Binding-site contacts:
Ligand atom CB contacts residue ASP77 of chain 1.A at 3.7 Å.
Ligand atom C2 contacts residue LEU218 of chain 1.A at 3.7 Å (hydrophobic).
Ligand atom O11 contacts residue GLY35 of chain 1.A at 3.7 Å.
Ligand atom CA2 contacts residue GLY215 of chain 1.A at 3.7 Å.
Ligand atom C9 contacts residue THR216 of chain 1.A at 3.7 Å.
Ligand atom CA contacts residue ASP77 of chain 1.A at 3.4 Å.
Ligand atom CB2 contacts residue GLY215 of chain 1.A at 3.4 Å.
Ligand atom O3 contacts residue ASP77 of chain 1.A at 3.0 Å (salt-bridge).
Ligand atom O21 contacts residue ASP213 of chain 1.A at 2.6 Å (salt-bridge).
Ligand atom CG contacts residue GLY215 of chain 1.A at 3.7 Å.
Ligand atom O11 contacts residue TYR75 of chain 1.A at 3.6 Å.
Ligand atom CD2 contacts residue ASP77 of chain 1.A at 3.6 Å.
Ligand atom N2 contacts residue GLY215 of chain 1.A at 3.2 Å (h-bond).
Ligand atom C contacts residue ASP77 of chain 1.A at 3.6 Å.
Ligand atom N1 contacts residue ASP77 of chain 1.A at 2.8 Å (salt-bridge).
Ligand atom O11 contacts residue SER36 of chain 1.A at 3.7 Å.
Ligand atom CA3 contacts residue GLY35 of chain 1.A at 3.5 Å.
Ligand atom CB3 contacts residue ASP213 of chain 1.A at 3.3 Å.
Ligand atom O21 contacts residue THR216 of chain 1.A at 3.3 Å (h-bond).
Ligand atom O2 contacts residue THR217 of chain 1.A at 3.2 Å (h-bond).
Ligand atom O4 contacts residue TYR75 of chain 1.A at 3.3 Å.
Ligand atom O contacts residue THR216 of chain 1.A at 3.4 Å.
Ligand atom C6 contacts residue ALA242 of chain 1.A at 3.7 Å (hydrophobic).
Ligand atom N contacts residue THR217 of chain 1.A at 2.9 Å (h-bond).
Ligand atom OP contacts residue ASP213 of chain 1.A at 3.7 Å.
Ligand atom CA1 contacts residue THR216 of chain 1.A at 3.5 Å.
Ligand atom P contacts residue ASP33 of chain 1.A at 3.4 Å.
Ligand atom CD2 contacts residue SER79 of chain 1.A at 3.4 Å.
Ligand atom O21 contacts residue ASP33 of chain 1.A at 3.2 Å (salt-bridge).
Ligand atom CD1 contacts residue ASN31 of chain 1.A at 3.7 Å.
Ligand atom O4 contacts residue GLY76 of chain 1.A at 2.9 Å (h-bond).
Ligand atom O contacts residue THR217 of chain 1.A at 3.0 Å (h-bond).
Ligand atom C1 contacts residue THR217 of chain 1.A at 3.4 Å.
Ligand atom N2 contacts residue THR216 of chain 1.A at 3.4 Å (h-bond).
Ligand atom C5 contacts residue ALA242 of chain 1.A at 3.3 Å (hydrophobic).
Ligand atom CD2 contacts residue TYR75 of chain 1.A at 3.6 Å (hydrophobic).
Ligand atom O11 contacts residue ASP33 of chain 1.A at 2.5 Å (salt-bridge).
Ligand atom O3 contacts residue GLY76 of chain 1.A at 3.2 Å (h-bond).
Ligand atom C8 contacts residue TYR274 of chain 1.A at 3.6 Å (hydrophobic).
Ligand atom O21 contacts residue GLY215 of chain 1.A at 3.2 Å.

Sequence of chain 1.A:
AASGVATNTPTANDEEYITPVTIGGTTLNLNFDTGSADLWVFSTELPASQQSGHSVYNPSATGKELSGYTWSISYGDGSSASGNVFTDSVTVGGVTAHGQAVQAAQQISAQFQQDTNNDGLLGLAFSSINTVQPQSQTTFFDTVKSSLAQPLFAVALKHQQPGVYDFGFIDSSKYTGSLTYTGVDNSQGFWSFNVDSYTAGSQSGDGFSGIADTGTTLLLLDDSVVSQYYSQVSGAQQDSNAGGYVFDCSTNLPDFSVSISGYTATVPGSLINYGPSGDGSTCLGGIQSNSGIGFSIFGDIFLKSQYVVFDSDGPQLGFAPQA

This protein binds this small molecule.
Small molecule (SMILES): COC(=O)[C@H](Cc1ccccc1)O[P](=O)(O)[C@H](CC(C)C)NC(=O)[C@H](C)NC(=O)[C@H](C)NC(=O)OCc1ccccc1